Sequence of chain 1.M:
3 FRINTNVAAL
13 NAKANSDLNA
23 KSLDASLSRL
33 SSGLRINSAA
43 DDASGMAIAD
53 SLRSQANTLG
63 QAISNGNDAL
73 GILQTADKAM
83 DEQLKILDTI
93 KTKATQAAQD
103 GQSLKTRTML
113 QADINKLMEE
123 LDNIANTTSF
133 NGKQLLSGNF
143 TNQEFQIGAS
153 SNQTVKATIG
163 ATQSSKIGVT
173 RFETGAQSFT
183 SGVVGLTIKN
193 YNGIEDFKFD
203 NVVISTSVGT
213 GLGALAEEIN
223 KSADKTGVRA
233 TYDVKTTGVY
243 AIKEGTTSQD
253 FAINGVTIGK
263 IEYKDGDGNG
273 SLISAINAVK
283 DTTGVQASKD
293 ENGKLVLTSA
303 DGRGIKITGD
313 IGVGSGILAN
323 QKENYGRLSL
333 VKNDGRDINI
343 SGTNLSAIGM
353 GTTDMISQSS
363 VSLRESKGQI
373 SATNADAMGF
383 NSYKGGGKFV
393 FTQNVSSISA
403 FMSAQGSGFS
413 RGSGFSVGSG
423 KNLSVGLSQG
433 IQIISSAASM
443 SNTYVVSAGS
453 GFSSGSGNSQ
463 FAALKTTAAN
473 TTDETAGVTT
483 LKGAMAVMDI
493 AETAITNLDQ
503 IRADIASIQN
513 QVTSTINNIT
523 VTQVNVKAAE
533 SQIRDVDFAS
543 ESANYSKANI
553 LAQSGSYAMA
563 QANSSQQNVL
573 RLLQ

The small molecule below binds the protein below.
Small molecule (SMILES): C[C@H](O)[C@H](N)[C@@H]1O[C@](O)(C(=O)O)C[C@H](O)[C@@H]1N

Binding-site contacts:
Ligand atom O1A contacts residue ALA450 of chain 1.M at 3.6 Å.
Ligand atom C6 contacts residue SER455 of chain 1.M at 3.0 Å.
Ligand atom C2 contacts residue SER458 of chain 1.M at 3.7 Å.
Ligand atom C4 contacts residue SER455 of chain 1.M at 3.9 Å.
Ligand atom O6 contacts residue SER455 of chain 1.M at 1.6 Å (h-bond).
Ligand atom C9 contacts residue ALA450 of chain 1.M at 4.5 Å (hydrophobic).
Ligand atom C4 contacts residue SER456 of chain 1.M at 4.3 Å.
Ligand atom C3 contacts residue GLY457 of chain 1.M at 4.2 Å.
Ligand atom C3 contacts residue SER456 of chain 1.M at 3.3 Å.
Ligand atom C2 contacts residue SER456 of chain 1.M at 3.4 Å.
Ligand atom C6 contacts residue SER456 of chain 1.M at 3.7 Å.
Ligand atom C1 contacts residue SER455 of chain 1.M at 2.3 Å.
Ligand atom O1B contacts residue SER455 of chain 1.M at 3.1 Å.
Ligand atom O8 contacts residue ALA450 of chain 1.M at 3.4 Å.
Ligand atom C1 contacts residue SER458 of chain 1.M at 4.0 Å.
Ligand atom C3 contacts residue SER455 of chain 1.M at 2.9 Å.
Ligand atom C2 contacts residue SER455 of chain 1.M at 1.4 Å.
Ligand atom C5 contacts residue SER455 of chain 1.M at 3.9 Å.
Ligand atom C3 contacts residue SER458 of chain 1.M at 3.6 Å.
Ligand atom N5 contacts residue SER455 of chain 1.M at 4.3 Å.
Ligand atom O8 contacts residue SER455 of chain 1.M at 3.1 Å (h-bond).
Ligand atom O1A contacts residue SER455 of chain 1.M at 2.9 Å (h-bond).
Ligand atom O1B contacts residue SER458 of chain 1.M at 3.3 Å.
Ligand atom O1B contacts residue ALA450 of chain 1.M at 4.5 Å.
Ligand atom O6 contacts residue SER456 of chain 1.M at 3.5 Å (h-bond).
Ligand atom C8 contacts residue SER455 of chain 1.M at 3.6 Å.
Ligand atom C7 contacts residue SER455 of chain 1.M at 3.9 Å.
Ligand atom C1 contacts residue ALA450 of chain 1.M at 4.3 Å (hydrophobic).